Binding-site contacts:
Ligand atom O10 contacts residue GLN384 of chain 2.A at 4.0 Å.
Ligand atom C3 contacts residue TYR383 of chain 2.A at 3.8 Å (hydrophobic).
Ligand atom N2 contacts residue TYR466 of chain 2.A at 3.4 Å (h-bond).
Ligand atom C5 contacts residue LEU499 of chain 2.A at 4.0 Å (hydrophobic).
Ligand atom N2 contacts residue ASP335 of chain 2.A at 2.8 Å (salt-bridge).
Ligand atom C5 contacts residue ASP335 of chain 2.A at 3.6 Å.
Ligand atom C11 contacts residue ILE375 of chain 2.A at 4.2 Å (hydrophobic).
Ligand atom O10 contacts residue TYR466 of chain 2.A at 2.8 Å (h-bond).
Ligand atom C8 contacts residue GLN384 of chain 2.A at 3.9 Å.
Ligand atom C11 contacts residue GLN384 of chain 2.A at 4.1 Å.
Ligand atom C1 contacts residue ASP335 of chain 2.A at 4.1 Å.
Ligand atom C17 contacts residue MET419 of chain 2.A at 3.9 Å (hydrophobic).
Ligand atom C17 contacts residue LEU408 of chain 2.A at 4.1 Å (hydrophobic).
Ligand atom C12 contacts residue ILE375 of chain 2.A at 4.0 Å (hydrophobic).
Ligand atom C15 contacts residue VAL498 of chain 2.A at 4.1 Å (hydrophobic).
Ligand atom C18 contacts residue PHE267 of chain 2.A at 3.8 Å (hydrophobic).
Ligand atom C1 contacts residue TYR466 of chain 2.A at 3.5 Å (hydrophobic).
Ligand atom C17 contacts residue TRP525 of chain 2.A at 3.9 Å (hydrophobic).
Ligand atom N4 contacts residue ASP335 of chain 2.A at 2.4 Å (salt-bridge).
Ligand atom N4 contacts residue LEU499 of chain 2.A at 4.2 Å.
Ligand atom C3 contacts residue ASP335 of chain 2.A at 3.0 Å.
Ligand atom O10 contacts residue ASP335 of chain 2.A at 4.2 Å.
Ligand atom N4 contacts residue TYR466 of chain 2.A at 4.0 Å.
Ligand atom C9 contacts residue GLN384 of chain 2.A at 3.5 Å.
Ligand atom O14 contacts residue PHE381 of chain 2.A at 3.0 Å.
Ligand atom C8 contacts residue TRP336 of chain 2.A at 3.6 Å (hydrophobic).
Ligand atom O10 contacts residue TYR383 of chain 2.A at 2.8 Å (h-bond).
Ligand atom C15 contacts residue HIS524 of chain 2.A at 3.7 Å.
Ligand atom C7 contacts residue GLN384 of chain 2.A at 3.5 Å.
Ligand atom C1 contacts residue TYR383 of chain 2.A at 4.2 Å (hydrophobic).
Ligand atom C19 contacts residue TYR466 of chain 2.A at 3.4 Å (hydrophobic).
Ligand atom N2 contacts residue HIS524 of chain 2.A at 3.9 Å.
Ligand atom C12 contacts residue PHE381 of chain 2.A at 4.2 Å (hydrophobic).
Ligand atom C16 contacts residue MET419 of chain 2.A at 3.7 Å (hydrophobic).
Ligand atom C18 contacts residue MET419 of chain 2.A at 4.2 Å (hydrophobic).
Ligand atom C6 contacts residue TRP336 of chain 2.A at 3.3 Å (hydrophobic).
Ligand atom C6 contacts residue TYR466 of chain 2.A at 4.0 Å (hydrophobic).
Ligand atom O13 contacts residue ILE375 of chain 2.A at 3.5 Å.
Ligand atom C3 contacts residue TYR466 of chain 2.A at 3.1 Å (hydrophobic).
Ligand atom C19 contacts residue PHE267 of chain 2.A at 3.3 Å (hydrophobic).

This protein binds this small molecule.
Small molecule (SMILES): O=C(O)CCCCCCNC(=O)NC1CCCCC1

Sequence of chain 2.A:
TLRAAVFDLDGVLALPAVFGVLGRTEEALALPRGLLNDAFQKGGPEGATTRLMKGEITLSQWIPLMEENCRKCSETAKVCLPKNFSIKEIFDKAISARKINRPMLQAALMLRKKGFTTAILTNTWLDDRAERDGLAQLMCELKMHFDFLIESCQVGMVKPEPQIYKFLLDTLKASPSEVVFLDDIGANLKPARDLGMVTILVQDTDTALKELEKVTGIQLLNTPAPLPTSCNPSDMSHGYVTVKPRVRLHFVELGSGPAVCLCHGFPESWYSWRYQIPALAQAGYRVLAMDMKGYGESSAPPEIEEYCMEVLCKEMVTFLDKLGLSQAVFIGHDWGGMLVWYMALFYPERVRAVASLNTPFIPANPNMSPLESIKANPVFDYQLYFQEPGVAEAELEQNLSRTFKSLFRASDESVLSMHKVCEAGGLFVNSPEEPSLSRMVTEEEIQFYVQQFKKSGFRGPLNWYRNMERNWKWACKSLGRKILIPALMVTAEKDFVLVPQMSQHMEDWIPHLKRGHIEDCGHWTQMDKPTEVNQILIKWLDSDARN